Binding-site contacts:
Ligand atom CB contacts residue GLY125 of chain 1.A at 3.2 Å.
Ligand atom C5 contacts residue PHE408 of chain 1.A at 3.8 Å (hydrophobic).
Ligand atom CA contacts residue LEU247 of chain 1.A at 3.4 Å (hydrophobic).
Ligand atom C5 contacts residue HIS521 of chain 1.A at 3.7 Å.
Ligand atom O2B contacts residue SER218 of chain 1.A at 3.0 Å (h-bond).
Ligand atom O9 contacts residue CYS522 of chain 1.A at 3.6 Å.
Ligand atom N1B contacts residue SER218 of chain 1.A at 3.1 Å (h-bond).
Ligand atom C4 contacts residue GLY125 of chain 1.A at 3.9 Å.
Ligand atom C7 contacts residue SER124 of chain 1.A at 3.6 Å.
Ligand atom O2A contacts residue ARG404 of chain 1.A at 3.0 Å (salt-bridge).
Ligand atom C4 contacts residue SER218 of chain 1.A at 3.2 Å.
Ligand atom O2B contacts residue SER124 of chain 1.A at 3.5 Å.
Ligand atom C6 contacts residue PHE488 of chain 1.A at 3.8 Å (hydrophobic).
Ligand atom O1A contacts residue LEU247 of chain 1.A at 3.3 Å.
Ligand atom C3 contacts residue GLY125 of chain 1.A at 3.5 Å.
Ligand atom CB contacts residue GLU219 of chain 1.A at 3.8 Å.
Ligand atom C7 contacts residue SER218 of chain 1.A at 3.8 Å.
Ligand atom CA contacts residue PHE408 of chain 1.A at 3.9 Å (hydrophobic).
Ligand atom O2A contacts residue ALA250 of chain 1.A at 3.7 Å.
Ligand atom CB contacts residue SER218 of chain 1.A at 2.8 Å.
Ligand atom O1A contacts residue SER409 of chain 1.A at 3.6 Å.
Ligand atom C2 contacts residue PHE408 of chain 1.A at 3.6 Å (hydrophobic).
Ligand atom CB contacts residue HIS521 of chain 1.A at 3.8 Å.
Ligand atom C8 contacts residue HIS521 of chain 1.A at 3.7 Å.
Ligand atom CA contacts residue SER409 of chain 1.A at 3.4 Å.
Ligand atom C2 contacts residue LEU247 of chain 1.A at 3.8 Å (hydrophobic).
Ligand atom C1 contacts residue LEU247 of chain 1.A at 3.8 Å (hydrophobic).
Ligand atom N1B contacts residue GLY125 of chain 1.A at 3.8 Å.
Ligand atom N1B contacts residue HIS521 of chain 1.A at 3.2 Å (h-bond).
Ligand atom O2A contacts residue SER409 of chain 1.A at 2.6 Å (h-bond).
Ligand atom O2B contacts residue GLU219 of chain 1.A at 2.9 Å (salt-bridge).
Ligand atom C6 contacts residue PHE408 of chain 1.A at 3.6 Å (hydrophobic).
Ligand atom C5 contacts residue TRP390 of chain 1.A at 3.5 Å (hydrophobic).
Ligand atom C5 contacts residue SER218 of chain 1.A at 3.5 Å.
Ligand atom C7 contacts residue HIS521 of chain 1.A at 3.9 Å.
Ligand atom C7 contacts residue GLY125 of chain 1.A at 3.8 Å.
Ligand atom O1A contacts residue PHE408 of chain 1.A at 3.8 Å.
Ligand atom C1 contacts residue PHE408 of chain 1.A at 3.5 Å (hydrophobic).
Ligand atom O2B contacts residue GLY125 of chain 1.A at 2.8 Å (h-bond).
Ligand atom C6 contacts residue TRP390 of chain 1.A at 3.5 Å (hydrophobic).

Sequence of chain 1.A:
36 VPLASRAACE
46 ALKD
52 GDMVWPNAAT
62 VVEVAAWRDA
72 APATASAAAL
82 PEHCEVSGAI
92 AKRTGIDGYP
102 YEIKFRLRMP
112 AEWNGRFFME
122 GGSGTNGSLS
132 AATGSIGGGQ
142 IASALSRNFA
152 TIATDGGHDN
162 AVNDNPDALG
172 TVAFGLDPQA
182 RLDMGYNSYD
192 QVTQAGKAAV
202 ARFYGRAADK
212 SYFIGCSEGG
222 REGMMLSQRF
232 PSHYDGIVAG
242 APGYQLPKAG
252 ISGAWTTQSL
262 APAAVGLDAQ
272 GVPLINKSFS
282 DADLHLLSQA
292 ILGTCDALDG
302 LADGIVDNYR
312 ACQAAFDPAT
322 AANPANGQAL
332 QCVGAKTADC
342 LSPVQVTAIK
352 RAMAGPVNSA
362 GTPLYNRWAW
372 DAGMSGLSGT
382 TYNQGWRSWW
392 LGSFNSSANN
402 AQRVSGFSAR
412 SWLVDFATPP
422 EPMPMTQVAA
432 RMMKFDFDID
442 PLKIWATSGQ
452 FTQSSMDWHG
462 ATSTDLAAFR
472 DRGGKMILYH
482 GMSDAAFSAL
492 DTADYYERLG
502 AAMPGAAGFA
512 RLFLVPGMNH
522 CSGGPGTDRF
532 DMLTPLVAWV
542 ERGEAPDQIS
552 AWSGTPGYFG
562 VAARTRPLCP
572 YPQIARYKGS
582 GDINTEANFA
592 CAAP

A small-molecule ligand and the protein it binds are described below.
Small molecule (SMILES): O=C(O)c1ccc(C(=O)NCCO)cc1